Sequence of chain 37.D:
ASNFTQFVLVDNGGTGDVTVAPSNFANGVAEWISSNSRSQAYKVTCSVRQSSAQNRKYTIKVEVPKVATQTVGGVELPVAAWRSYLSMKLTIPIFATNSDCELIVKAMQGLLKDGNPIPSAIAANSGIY

Binding-site contacts:
Ligand atom OP2 contacts residue LYS57 of chain 37.D at 3.2 Å (salt-bridge).
Ligand atom O5' contacts residue ARG49 of chain 37.D at 3.6 Å (salt-bridge).
Ligand atom P contacts residue LYS89 of chain 37.D at 3.4 Å.
Ligand atom C6 contacts residue THR45 of chain 37.C at 3.5 Å.
Ligand atom N6 contacts residue THR59 of chain 37.C at 2.9 Å (h-bond).
Ligand atom C5 contacts residue TYR85 of chain 37.C at 3.7 Å (hydrophobic).
Ligand atom C6 contacts residue TYR85 of chain 37.C at 3.7 Å (hydrophobic).
Ligand atom N6 contacts residue THR45 of chain 37.C at 2.9 Å (h-bond).
Ligand atom C5' contacts residue TYR85 of chain 37.C at 3.7 Å (hydrophobic).
Ligand atom N6 contacts residue THR91 of chain 37.D at 3.4 Å (h-bond).
Ligand atom O5' contacts residue LYS57 of chain 37.D at 3.1 Å (salt-bridge).
Ligand atom OP1 contacts residue SER52 of chain 37.D at 2.9 Å (h-bond).
Ligand atom OP1 contacts residue LYS57 of chain 37.D at 2.8 Å.
Ligand atom O3' contacts residue SER51 of chain 37.D at 3.4 Å.
Ligand atom P contacts residue ARG49 of chain 37.D at 3.2 Å.
Ligand atom OP2 contacts residue TYR85 of chain 37.C at 2.9 Å (h-bond).
Ligand atom N7 contacts residue LYS61 of chain 37.C at 3.5 Å.
Ligand atom OP2 contacts residue ASN55 of chain 37.D at 3.5 Å (h-bond).
Ligand atom C8 contacts residue THR45 of chain 37.C at 3.6 Å.
Ligand atom OP2 contacts residue LYS89 of chain 37.D at 3.5 Å (salt-bridge).
Ligand atom C8 contacts residue TYR85 of chain 37.C at 3.7 Å (hydrophobic).
Ligand atom P contacts residue LYS57 of chain 37.D at 3.2 Å.
Ligand atom OP2 contacts residue LYS89 of chain 37.D at 3.4 Å (salt-bridge).
Ligand atom OP2 contacts residue LYS57 of chain 37.D at 2.6 Å (salt-bridge).
Ligand atom C5' contacts residue ARG49 of chain 37.D at 3.1 Å.
Ligand atom OP1 contacts residue ASN55 of chain 37.D at 3.4 Å (h-bond).
Ligand atom OP1 contacts residue LYS89 of chain 37.D at 3.3 Å (salt-bridge).
Ligand atom OP1 contacts residue ARG49 of chain 37.D at 2.5 Å (salt-bridge).
Ligand atom P contacts residue SER51 of chain 37.D at 3.4 Å.
Ligand atom OP2 contacts residue SER51 of chain 37.D at 3.5 Å (h-bond).
Ligand atom O3' contacts residue ARG49 of chain 37.D at 3.0 Å (salt-bridge).
Ligand atom N1 contacts residue THR59 of chain 37.C at 3.5 Å.
Ligand atom O2' contacts residue GLU63 of chain 37.C at 3.6 Å.
Ligand atom OP1 contacts residue SER51 of chain 37.D at 2.8 Å (h-bond).
Ligand atom N1 contacts residue SER47 of chain 37.C at 2.8 Å (h-bond).
Ligand atom OP2 contacts residue LYS43 of chain 37.C at 3.0 Å (salt-bridge).
Ligand atom C5 contacts residue THR45 of chain 37.C at 3.2 Å.
Ligand atom C2 contacts residue SER47 of chain 37.C at 3.2 Å.
Ligand atom N7 contacts residue THR45 of chain 37.C at 2.5 Å (h-bond).
Ligand atom N7 contacts residue TYR85 of chain 37.C at 3.6 Å.

Sequence of chain 37.C:
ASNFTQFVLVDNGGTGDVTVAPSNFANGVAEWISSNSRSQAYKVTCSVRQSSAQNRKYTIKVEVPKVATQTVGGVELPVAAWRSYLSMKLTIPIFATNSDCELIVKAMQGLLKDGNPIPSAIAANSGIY

The protein below binds the small molecule below.
Small molecule (SMILES): Nc1ccn([C@@H]2O[C@H](CO[P](=O)(O)O[C@H]3[C@@H](O)[C@H](n4cnc5c(N)ncnc54)O[C@@H]3CO[P](=O)(O)O[C@H]3[C@@H](O)[C@H](n4cnc5c(=O)nc(N)[nH]c54)O[C@@H]3CO[P](=O)(O)O[C@H]3[C@@H](O)[C@H](n4cnc5c(N)ncnc54)O[C@@H]3CO[P](=O)(O)O[C@H]3[C@@H](O)[C@H](n4cnc5c(N)ncnc54)O[C@@H]3CO[P](=O)(O)O[C@H]3[C@@H](O)[C@H](n4ccc(=O)[nH]c4=O)O[C@@H]3CO[P](=O)(O)O[C@H]3[C@@H](O)[C@H](n4ccc(N)nc4=O)O[C@@H]3CO[P](=O)(O)O[C@H]3[C@@H](O)[C@H](n4ccc(=O)[nH]c4=O)O[C@@H]3CO[P](=O)(O)O[C@H]3[C@@H](O)[C@H](n4cnc5c(=O)nc(N)[nH]c54)O[C@@H]3COPO)[C@@H](O)[C@H]2O)c(=O)n1